Sequence of chain 1.A:
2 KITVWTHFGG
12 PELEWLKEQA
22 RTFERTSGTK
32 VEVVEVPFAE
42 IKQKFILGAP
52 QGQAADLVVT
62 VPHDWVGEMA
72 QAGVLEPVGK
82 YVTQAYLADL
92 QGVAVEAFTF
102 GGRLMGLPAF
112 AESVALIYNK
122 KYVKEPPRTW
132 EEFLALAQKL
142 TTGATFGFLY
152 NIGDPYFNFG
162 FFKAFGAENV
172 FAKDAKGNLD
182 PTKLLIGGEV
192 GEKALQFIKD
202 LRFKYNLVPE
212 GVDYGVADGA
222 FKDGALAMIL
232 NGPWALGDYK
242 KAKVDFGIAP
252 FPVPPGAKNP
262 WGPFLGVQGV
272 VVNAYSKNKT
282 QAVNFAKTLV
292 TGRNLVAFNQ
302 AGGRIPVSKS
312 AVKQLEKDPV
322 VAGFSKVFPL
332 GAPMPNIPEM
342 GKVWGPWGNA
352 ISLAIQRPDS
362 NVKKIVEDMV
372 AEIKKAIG

Binding-site contacts:
Ligand atom C2 contacts residue ASP65 of chain 1.A at 3.4 Å.
Ligand atom O6 contacts residue PHE158 of chain 1.A at 3.7 Å.
Ligand atom O3 contacts residue PRO63 of chain 1.A at 3.8 Å.
Ligand atom C6 contacts residue TRP345 of chain 1.A at 3.8 Å (hydrophobic).
Ligand atom O3 contacts residue TRP235 of chain 1.A at 3.6 Å.
Ligand atom C3 contacts residue TRP66 of chain 1.A at 3.8 Å (hydrophobic).
Ligand atom O2 contacts residue TRP235 of chain 1.A at 3.8 Å.
Ligand atom C6 contacts residue ASP155 of chain 1.A at 3.5 Å.
Ligand atom O2 contacts residue HIS8 of chain 1.A at 2.8 Å (h-bond).
Ligand atom C1 contacts residue TYR157 of chain 1.A at 3.6 Å (hydrophobic).
Ligand atom C3 contacts residue PHE39 of chain 1.A at 3.5 Å (hydrophobic).
Ligand atom C6 contacts residue TYR157 of chain 1.A at 3.7 Å (hydrophobic).
Ligand atom O1 contacts residue PHE39 of chain 1.A at 3.2 Å.
Ligand atom O4 contacts residue PHE39 of chain 1.A at 3.3 Å.
Ligand atom C6 contacts residue PHE158 of chain 1.A at 3.8 Å (hydrophobic).
Ligand atom O3 contacts residue TRP345 of chain 1.A at 3.6 Å.
Ligand atom C2 contacts residue ARG305 of chain 1.A at 3.8 Å.
Ligand atom O2 contacts residue ASP65 of chain 1.A at 2.5 Å (salt-bridge).
Ligand atom C4 contacts residue PHE39 of chain 1.A at 3.9 Å (hydrophobic).
Ligand atom O3 contacts residue ASP65 of chain 1.A at 2.6 Å (salt-bridge).
Ligand atom O6 contacts residue ASP155 of chain 1.A at 2.7 Å (salt-bridge).
Ligand atom O2 contacts residue GLN269 of chain 1.A at 3.3 Å (h-bond).
Ligand atom C3 contacts residue HIS8 of chain 1.A at 3.7 Å.
Ligand atom C1 contacts residue TRP235 of chain 1.A at 3.8 Å (hydrophobic).
Ligand atom C2 contacts residue HIS8 of chain 1.A at 3.7 Å.
Ligand atom O3 contacts residue ARG305 of chain 1.A at 3.0 Å (salt-bridge).
Ligand atom O2 contacts residue PHE39 of chain 1.A at 3.8 Å.
Ligand atom C4 contacts residue TRP345 of chain 1.A at 3.7 Å (hydrophobic).
Ligand atom O4 contacts residue TRP345 of chain 1.A at 3.8 Å.
Ligand atom C3 contacts residue ASP65 of chain 1.A at 3.5 Å.
Ligand atom C2 contacts residue GLU113 of chain 1.A at 3.6 Å.
Ligand atom O2 contacts residue ARG305 of chain 1.A at 2.9 Å (salt-bridge).
Ligand atom O3 contacts residue TRP66 of chain 1.A at 2.8 Å (h-bond).
Ligand atom O6 contacts residue PRO156 of chain 1.A at 3.8 Å.
Ligand atom O3 contacts residue GLU113 of chain 1.A at 3.8 Å.
Ligand atom O2 contacts residue PRO63 of chain 1.A at 3.4 Å.
Ligand atom O2 contacts residue GLU113 of chain 1.A at 2.7 Å (salt-bridge).
Ligand atom O3 contacts residue HIS8 of chain 1.A at 3.7 Å.
Ligand atom O1 contacts residue HIS8 of chain 1.A at 3.4 Å (h-bond).
Ligand atom O5 contacts residue TYR157 of chain 1.A at 3.2 Å.

This small molecule binds to this protein.
Small molecule (SMILES): OC[C@H]1O[C@H](O[C@H]2[C@H](O)[C@@H](O)[C@@H](O[C@H]3[C@H](O)[C@@H](O)[C@@H](O)O[C@@H]3CO)O[C@@H]2CO)[C@H](O)[C@@H](O)[C@@H]1O